Binding-site contacts:
Ligand atom O2 contacts residue THR32 of chain 1.A at 3.9 Å.
Ligand atom C5 contacts residue VAL137 of chain 1.A at 4.0 Å (hydrophobic).
Ligand atom O2 contacts residue MET33 of chain 1.A at 3.8 Å.
Ligand atom O4 contacts residue GLN64 of chain 1.A at 2.6 Å (h-bond).
Ligand atom C2 contacts residue GLN64 of chain 1.A at 3.6 Å.
Ligand atom C2 contacts residue GLN158 of chain 1.A at 3.9 Å.
Ligand atom C4 contacts residue THR32 of chain 1.A at 3.5 Å.
Ligand atom O2 contacts residue PRO31 of chain 1.A at 4.2 Å.
Ligand atom C6 contacts residue GLN64 of chain 1.A at 3.5 Å.
Ligand atom C4 contacts residue PRO31 of chain 1.A at 3.5 Å (hydrophobic).
Ligand atom O4 contacts residue ASN61 of chain 1.A at 4.0 Å.
Ligand atom C5 contacts residue PRO31 of chain 1.A at 4.3 Å (hydrophobic).
Ligand atom C1 contacts residue GLN158 of chain 1.A at 4.1 Å.
Ligand atom O1 contacts residue ASP155 of chain 1.A at 4.4 Å.
Ligand atom C6 contacts residue ILE136 of chain 1.A at 3.7 Å (hydrophobic).
Ligand atom C2 contacts residue MET33 of chain 1.A at 3.8 Å (hydrophobic).
Ligand atom C5 contacts residue PHE151 of chain 1.A at 4.1 Å (hydrophobic).
Ligand atom O3 contacts residue VAL133 of chain 1.A at 4.0 Å.
Ligand atom O4 contacts residue MET33 of chain 1.A at 3.9 Å.
Ligand atom O1 contacts residue GLN158 of chain 1.A at 3.7 Å.
Ligand atom C1 contacts residue MET33 of chain 1.A at 4.0 Å (hydrophobic).
Ligand atom C3 contacts residue MET33 of chain 1.A at 4.4 Å (hydrophobic).
Ligand atom C5 contacts residue GLN158 of chain 1.A at 3.8 Å.
Ligand atom C4 contacts residue MET33 of chain 1.A at 4.0 Å (hydrophobic).
Ligand atom C3 contacts residue GLN158 of chain 1.A at 4.3 Å.
Ligand atom O3 contacts residue GLN158 of chain 1.A at 2.8 Å (h-bond).
Ligand atom C6 contacts residue VAL137 of chain 1.A at 4.1 Å (hydrophobic).
Ligand atom O3 contacts residue GLN64 of chain 1.A at 2.9 Å (h-bond).
Ligand atom O4 contacts residue ILE136 of chain 1.A at 3.5 Å.

This small molecule binds to this protein.
Small molecule (SMILES): CC(C)(CO)[C@@H](O)C(=O)[O-]

Sequence of chain 1.A:
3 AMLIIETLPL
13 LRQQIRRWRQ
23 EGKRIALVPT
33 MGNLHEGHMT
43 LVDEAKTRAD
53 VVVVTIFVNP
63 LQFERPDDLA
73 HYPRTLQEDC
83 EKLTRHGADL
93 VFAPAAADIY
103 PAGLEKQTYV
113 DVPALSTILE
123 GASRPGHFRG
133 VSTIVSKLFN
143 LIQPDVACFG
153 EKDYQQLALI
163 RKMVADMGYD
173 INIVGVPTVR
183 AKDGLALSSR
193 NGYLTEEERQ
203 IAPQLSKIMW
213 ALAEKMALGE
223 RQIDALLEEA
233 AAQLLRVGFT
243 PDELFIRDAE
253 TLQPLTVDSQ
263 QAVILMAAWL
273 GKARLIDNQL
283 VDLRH